Binding-site contacts:
Ligand atom C8 contacts residue THR53 of chain 1.A at 3.5 Å.
Ligand atom C8 contacts residue MET204 of chain 1.A at 4.0 Å (hydrophobic).
Ligand atom C4 contacts residue LYS208 of chain 1.A at 4.1 Å.
Ligand atom N3 contacts residue MET204 of chain 1.A at 4.4 Å.
Ligand atom C2 contacts residue ILE15 of chain 1.A at 3.6 Å (hydrophobic).
Ligand atom N9 contacts residue LYS208 of chain 1.A at 3.6 Å (salt-bridge).
Ligand atom C6 contacts residue PRO8 of chain 1.A at 4.5 Å (hydrophobic).
Ligand atom N7 contacts residue MET204 of chain 1.A at 4.1 Å.
Ligand atom N3 contacts residue ARG179 of chain 1.A at 4.2 Å.
Ligand atom N9 contacts residue MET204 of chain 1.A at 3.9 Å.
Ligand atom C2 contacts residue PRO8 of chain 1.A at 4.2 Å (hydrophobic).
Ligand atom N1 contacts residue PRO8 of chain 1.A at 4.2 Å.
Ligand atom N3 contacts residue LYS208 of chain 1.A at 3.9 Å.
Ligand atom C4 contacts residue MET204 of chain 1.A at 3.9 Å (hydrophobic).
Ligand atom N7 contacts residue TYR14 of chain 1.A at 4.5 Å.
Ligand atom C5 contacts residue MET204 of chain 1.A at 4.0 Å (hydrophobic).
Ligand atom C2 contacts residue ARG179 of chain 1.A at 3.6 Å.
Ligand atom N9 contacts residue THR53 of chain 1.A at 4.2 Å.
Ligand atom C6 contacts residue TYR14 of chain 1.A at 4.2 Å (hydrophobic).
Ligand atom N3 contacts residue PRO8 of chain 1.A at 4.3 Å.
Ligand atom N7 contacts residue TYR168 of chain 1.A at 3.8 Å.
Ligand atom N6 contacts residue ILE15 of chain 1.A at 3.1 Å (h-bond).
Ligand atom C6 contacts residue ILE15 of chain 1.A at 3.8 Å (hydrophobic).
Ligand atom N7 contacts residue THR53 of chain 1.A at 3.8 Å.
Ligand atom C5 contacts residue THR53 of chain 1.A at 4.4 Å.
Ligand atom N1 contacts residue TYR14 of chain 1.A at 4.4 Å.
Ligand atom N6 contacts residue TYR14 of chain 1.A at 2.9 Å.
Ligand atom N6 contacts residue TYR168 of chain 1.A at 4.2 Å.
Ligand atom N1 contacts residue ILE15 of chain 1.A at 3.3 Å (h-bond).

The protein below binds the small molecule below.
Small molecule (SMILES): Nc1ncnc2[nH]cnc12

Sequence of chain 1.A:
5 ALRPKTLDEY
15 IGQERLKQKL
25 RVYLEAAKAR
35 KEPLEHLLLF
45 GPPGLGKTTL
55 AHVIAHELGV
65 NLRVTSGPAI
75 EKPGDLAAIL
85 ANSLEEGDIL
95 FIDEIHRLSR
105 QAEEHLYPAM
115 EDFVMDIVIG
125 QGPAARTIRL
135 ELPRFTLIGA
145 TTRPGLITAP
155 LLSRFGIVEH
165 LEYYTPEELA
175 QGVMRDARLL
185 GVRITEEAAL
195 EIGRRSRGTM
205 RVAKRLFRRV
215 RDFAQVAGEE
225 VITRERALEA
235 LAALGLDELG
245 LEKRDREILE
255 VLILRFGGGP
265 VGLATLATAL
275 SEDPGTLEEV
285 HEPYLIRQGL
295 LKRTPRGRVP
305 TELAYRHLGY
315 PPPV